Binding-site contacts:
Ligand atom C15 contacts residue PHE464 of chain 1.F at 3.6 Å (hydrophobic).
Ligand atom C19 contacts residue GLY356 of chain 1.F at 3.7 Å.
Ligand atom C14 contacts residue ILE465 of chain 1.F at 3.6 Å (hydrophobic).
Ligand atom C2 contacts residue GLY291 of chain 1.F at 3.9 Å.
Ligand atom O20 contacts residue GLY356 of chain 1.F at 3.9 Å.
Ligand atom F22 contacts residue PHE107 of chain 1.F at 3.3 Å.
Ligand atom O20 contacts residue PHE358 of chain 1.F at 3.8 Å.
Ligand atom C12 contacts residue THR295 of chain 1.F at 4.0 Å.
Ligand atom N23 contacts residue GLY356 of chain 1.F at 3.4 Å (h-bond).
Ligand atom C11 contacts residue HEM1 of chain 1.W at 3.2 Å.
Ligand atom F22 contacts residue GLU287 of chain 1.F at 3.1 Å.
Ligand atom C1 contacts residue TRP93 of chain 1.F at 3.8 Å (hydrophobic).
Ligand atom C6 contacts residue PHE107 of chain 1.F at 3.5 Å (hydrophobic).
Ligand atom C19 contacts residue HEM1 of chain 1.W at 3.4 Å.
Ligand atom C18 contacts residue GLY356 of chain 1.F at 3.5 Å.
Ligand atom CL7 contacts residue GLU287 of chain 1.F at 3.6 Å.
Ligand atom C8 contacts residue THR295 of chain 1.F at 3.8 Å.
Ligand atom C15 contacts residue ILE465 of chain 1.F at 3.9 Å (hydrophobic).
Ligand atom C2 contacts residue TRP93 of chain 1.F at 3.4 Å (hydrophobic).
Ligand atom C12 contacts residue PHE107 of chain 1.F at 4.0 Å (hydrophobic).
Ligand atom CL7 contacts residue TRP93 of chain 1.F at 3.5 Å.
Ligand atom C3 contacts residue GLY291 of chain 1.F at 3.5 Å.
Ligand atom C21 contacts residue PHE358 of chain 1.F at 3.6 Å (hydrophobic).
Ligand atom N10 contacts residue HEM1 of chain 1.W at 2.3 Å.
Ligand atom C4 contacts residue TRP93 of chain 1.F at 4.0 Å (hydrophobic).
Ligand atom C21 contacts residue GLY356 of chain 1.F at 3.4 Å.
Ligand atom C1 contacts residue GLU287 of chain 1.F at 4.0 Å.
Ligand atom C4 contacts residue GLY291 of chain 1.F at 3.6 Å.
Ligand atom C1 contacts residue PHE107 of chain 1.F at 3.8 Å (hydrophobic).
Ligand atom C9 contacts residue HEM1 of chain 1.W at 2.9 Å.
Ligand atom C16 contacts residue PHE464 of chain 1.F at 3.4 Å (hydrophobic).
Ligand atom C17 contacts residue PHE107 of chain 1.F at 4.0 Å (hydrophobic).
Ligand atom C3 contacts residue TRP93 of chain 1.F at 3.5 Å (hydrophobic).
Ligand atom C8 contacts residue PHE107 of chain 1.F at 3.9 Å (hydrophobic).
Ligand atom C9 contacts residue THR295 of chain 1.F at 3.8 Å.
Ligand atom C5 contacts residue PHE107 of chain 1.F at 4.0 Å (hydrophobic).
Ligand atom C19 contacts residue PRO419 of chain 1.F at 3.9 Å (hydrophobic).
Ligand atom C21 contacts residue LEU384 of chain 1.F at 3.2 Å (hydrophobic).
Ligand atom C16 contacts residue ILE465 of chain 1.F at 3.6 Å (hydrophobic).
Ligand atom N10 contacts residue THR295 of chain 1.F at 4.0 Å.

Sequence of chain 1.F:
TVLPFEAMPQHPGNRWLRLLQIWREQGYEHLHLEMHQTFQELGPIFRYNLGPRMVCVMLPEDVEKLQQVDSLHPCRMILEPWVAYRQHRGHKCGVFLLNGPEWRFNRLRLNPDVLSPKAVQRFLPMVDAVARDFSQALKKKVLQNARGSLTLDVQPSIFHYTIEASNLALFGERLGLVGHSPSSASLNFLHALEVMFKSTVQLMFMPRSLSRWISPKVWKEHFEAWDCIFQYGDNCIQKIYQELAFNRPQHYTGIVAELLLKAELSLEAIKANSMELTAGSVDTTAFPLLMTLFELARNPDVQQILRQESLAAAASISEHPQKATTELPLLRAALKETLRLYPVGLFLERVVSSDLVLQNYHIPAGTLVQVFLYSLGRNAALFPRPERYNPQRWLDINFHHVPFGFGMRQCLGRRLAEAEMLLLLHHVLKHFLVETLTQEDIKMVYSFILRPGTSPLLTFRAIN

The small molecule below binds the protein below.
Small molecule (SMILES): CCC(=O)N[C@@H]1CCCc2c(-c3ccc(Cl)c(F)c3)cncc21